Sequence of chain 1.D:
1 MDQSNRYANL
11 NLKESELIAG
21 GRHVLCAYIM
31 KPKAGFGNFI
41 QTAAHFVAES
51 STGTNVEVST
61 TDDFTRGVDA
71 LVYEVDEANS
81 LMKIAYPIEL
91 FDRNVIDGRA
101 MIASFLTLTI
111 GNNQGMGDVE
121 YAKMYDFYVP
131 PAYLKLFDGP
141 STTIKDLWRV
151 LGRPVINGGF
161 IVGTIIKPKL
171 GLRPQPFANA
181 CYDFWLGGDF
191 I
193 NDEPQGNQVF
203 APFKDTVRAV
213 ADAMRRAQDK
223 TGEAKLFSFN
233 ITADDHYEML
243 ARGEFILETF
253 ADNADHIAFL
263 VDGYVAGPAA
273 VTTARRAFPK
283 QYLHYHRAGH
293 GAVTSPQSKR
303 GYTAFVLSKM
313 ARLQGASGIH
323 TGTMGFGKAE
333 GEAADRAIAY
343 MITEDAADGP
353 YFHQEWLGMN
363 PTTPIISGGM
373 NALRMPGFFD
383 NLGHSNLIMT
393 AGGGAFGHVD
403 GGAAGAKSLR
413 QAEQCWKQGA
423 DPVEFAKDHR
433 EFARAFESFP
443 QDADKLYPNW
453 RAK

This small molecule binds to this protein.
Small molecule (SMILES): O=C(O)[C@@](O)(COP(=O)(O)O)[C@H](O)[C@H](O)COP(=O)(O)O

Binding-site contacts:
Ligand atom O2 contacts residue ILE165 of chain 1.F at 3.6 Å.
Ligand atom O4 contacts residue GLY370 of chain 1.F at 3.0 Å.
Ligand atom O2 contacts residue KCX192 of chain 1.F at 3.4 Å (h-bond).
Ligand atom O5P contacts residue HIS322 of chain 1.F at 3.1 Å (h-bond).
Ligand atom O1P contacts residue LYS330 of chain 1.F at 2.7 Å (salt-bridge).
Ligand atom O6P contacts residue ARG289 of chain 1.F at 2.8 Å (salt-bridge).
Ligand atom O6 contacts residue GLU49 of chain 1.D at 3.4 Å (salt-bridge).
Ligand atom O7 contacts residue ASN112 of chain 1.D at 2.4 Å (h-bond).
Ligand atom O7 contacts residue LYS169 of chain 1.F at 3.0 Å (salt-bridge).
Ligand atom O1P contacts residue GLY371 of chain 1.F at 3.0 Å (h-bond).
Ligand atom O5P contacts residue SER369 of chain 1.F at 3.2 Å (h-bond).
Ligand atom O6 contacts residue LYS330 of chain 1.F at 2.9 Å (salt-bridge).
Ligand atom C3 contacts residue SER369 of chain 1.F at 3.6 Å.
Ligand atom O1 contacts residue LYS167 of chain 1.F at 3.0 Å (salt-bridge).
Ligand atom C contacts residue LYS167 of chain 1.F at 3.5 Å.
Ligand atom O3P contacts residue GLY395 of chain 1.F at 2.6 Å (h-bond).
Ligand atom O6P contacts residue HIS292 of chain 1.F at 3.5 Å.
Ligand atom O3P contacts residue GLY394 of chain 1.F at 3.4 Å.
Ligand atom O4P contacts residue ARG289 of chain 1.F at 3.3 Å (salt-bridge).
Ligand atom O6 contacts residue LYS167 of chain 1.F at 3.6 Å.
Ligand atom O2P contacts residue GLY394 of chain 1.F at 3.0 Å (h-bond).
Ligand atom O3 contacts residue KCX192 of chain 1.F at 2.9 Å (h-bond).
Ligand atom C contacts residue MG1 of chain 1.R at 2.6 Å.
Ligand atom O2 contacts residue LYS167 of chain 1.F at 3.0 Å (salt-bridge).
Ligand atom O4 contacts residue SER369 of chain 1.F at 3.1 Å (h-bond).
Ligand atom O2 contacts residue ASP194 of chain 1.F at 3.6 Å (salt-bridge).
Ligand atom C3 contacts residue MG1 of chain 1.R at 2.8 Å.
Ligand atom C contacts residue ASN112 of chain 1.D at 3.3 Å.
Ligand atom O7 contacts residue GLU195 of chain 1.F at 3.1 Å (salt-bridge).
Ligand atom O3 contacts residue HIS288 of chain 1.F at 2.8 Å (h-bond).
Ligand atom C2 contacts residue MG1 of chain 1.R at 2.7 Å.
Ligand atom O3P contacts residue LYS167 of chain 1.F at 3.4 Å.
Ligand atom O3 contacts residue ASN112 of chain 1.D at 3.4 Å (h-bond).
Ligand atom O3 contacts residue MG1 of chain 1.R at 2.0 Å.
Ligand atom O7 contacts residue MG1 of chain 1.R at 2.0 Å.
Ligand atom O2 contacts residue MG1 of chain 1.R at 2.4 Å.
Ligand atom O3 contacts residue GLU195 of chain 1.F at 3.0 Å (salt-bridge).
Ligand atom O1P contacts residue THR54 of chain 1.D at 3.3 Å (h-bond).
Ligand atom O3P contacts residue THR54 of chain 1.D at 3.3 Å (h-bond).
Ligand atom C3 contacts residue KCX192 of chain 1.F at 3.2 Å.

Sequence of chain 1.F:
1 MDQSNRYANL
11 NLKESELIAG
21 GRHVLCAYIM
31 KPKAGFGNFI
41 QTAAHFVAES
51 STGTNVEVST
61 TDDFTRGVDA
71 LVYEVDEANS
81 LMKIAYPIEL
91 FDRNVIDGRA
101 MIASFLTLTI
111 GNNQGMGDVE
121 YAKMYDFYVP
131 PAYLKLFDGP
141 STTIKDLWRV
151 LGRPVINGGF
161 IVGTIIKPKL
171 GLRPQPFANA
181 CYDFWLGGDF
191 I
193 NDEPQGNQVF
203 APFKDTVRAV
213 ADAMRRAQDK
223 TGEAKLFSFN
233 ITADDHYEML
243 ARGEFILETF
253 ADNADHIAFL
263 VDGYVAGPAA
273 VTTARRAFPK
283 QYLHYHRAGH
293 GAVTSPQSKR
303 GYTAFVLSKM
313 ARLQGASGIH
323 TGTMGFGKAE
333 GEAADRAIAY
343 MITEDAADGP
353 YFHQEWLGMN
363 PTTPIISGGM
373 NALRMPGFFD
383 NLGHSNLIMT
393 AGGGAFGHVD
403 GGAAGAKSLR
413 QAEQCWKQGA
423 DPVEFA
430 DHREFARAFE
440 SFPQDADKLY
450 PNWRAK